Binding-site contacts:
Ligand atom C1 contacts residue ASN396 of chain 1.A at 1.5 Å.
Ligand atom C4 contacts residue ASN396 of chain 1.A at 4.3 Å.
Ligand atom O5 contacts residue ASN396 of chain 1.A at 2.5 Å (h-bond).
Ligand atom C5 contacts residue ASN396 of chain 1.A at 3.8 Å.
Ligand atom C7 contacts residue ASN396 of chain 1.A at 3.1 Å.
Ligand atom C3 contacts residue ASN396 of chain 1.A at 3.9 Å.
Ligand atom N2 contacts residue ASN396 of chain 1.A at 2.9 Å (h-bond).
Ligand atom C2 contacts residue ASN396 of chain 1.A at 2.5 Å.
Ligand atom C8 contacts residue ASN396 of chain 1.A at 3.2 Å.
Ligand atom O7 contacts residue ASN396 of chain 1.A at 3.1 Å (h-bond).
Ligand atom C8 contacts residue SER397 of chain 1.A at 4.0 Å.

This small molecule binds to this protein.
Small molecule (SMILES): CC(=O)N[C@@H]1[C@@H](O)[C@H](O)[C@@H](CO)O[C@H]1O

Sequence of chain 1.A:
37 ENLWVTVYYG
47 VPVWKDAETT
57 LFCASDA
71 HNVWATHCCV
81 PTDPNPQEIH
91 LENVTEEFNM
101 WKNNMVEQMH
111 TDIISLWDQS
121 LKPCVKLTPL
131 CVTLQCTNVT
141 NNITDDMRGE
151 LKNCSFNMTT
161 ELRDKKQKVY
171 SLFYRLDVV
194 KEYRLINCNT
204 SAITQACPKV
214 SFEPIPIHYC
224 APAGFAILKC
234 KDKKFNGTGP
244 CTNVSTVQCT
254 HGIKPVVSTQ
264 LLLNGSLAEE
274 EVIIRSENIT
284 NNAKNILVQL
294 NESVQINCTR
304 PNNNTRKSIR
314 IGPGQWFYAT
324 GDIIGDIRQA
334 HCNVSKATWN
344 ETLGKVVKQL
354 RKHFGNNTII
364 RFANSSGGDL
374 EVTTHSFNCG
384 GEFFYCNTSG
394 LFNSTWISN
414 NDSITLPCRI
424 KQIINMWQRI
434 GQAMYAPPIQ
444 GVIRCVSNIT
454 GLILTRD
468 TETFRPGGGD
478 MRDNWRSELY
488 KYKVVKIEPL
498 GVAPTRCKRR